Sequence of chain 1.A:
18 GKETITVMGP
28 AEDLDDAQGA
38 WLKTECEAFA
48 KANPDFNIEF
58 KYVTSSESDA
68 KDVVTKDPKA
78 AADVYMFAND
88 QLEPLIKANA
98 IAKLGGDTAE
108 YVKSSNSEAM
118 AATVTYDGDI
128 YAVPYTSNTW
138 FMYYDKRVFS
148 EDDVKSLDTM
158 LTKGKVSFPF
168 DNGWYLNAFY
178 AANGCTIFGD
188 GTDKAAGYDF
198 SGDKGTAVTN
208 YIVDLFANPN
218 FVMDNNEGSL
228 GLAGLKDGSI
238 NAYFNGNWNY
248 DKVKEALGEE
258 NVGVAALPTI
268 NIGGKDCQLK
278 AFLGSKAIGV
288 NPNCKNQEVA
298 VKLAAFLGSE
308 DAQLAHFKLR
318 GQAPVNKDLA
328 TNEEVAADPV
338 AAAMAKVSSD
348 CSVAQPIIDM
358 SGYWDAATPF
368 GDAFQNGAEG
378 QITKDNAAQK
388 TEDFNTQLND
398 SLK

The small molecule below binds the protein below.
Small molecule (SMILES): OC[C@H]1O[C@H](O[C@H]2[C@H](O)[C@@H](O)[C@@H](O[C@H]3[C@H](O)[C@@H](O)[C@@H](O)O[C@@H]3CO)O[C@@H]2CO)[C@H](O)[C@@H](O)[C@@H]1O

Binding-site contacts:
Ligand atom O4 contacts residue SER65 of chain 1.A at 3.7 Å.
Ligand atom C3 contacts residue LYS283 of chain 1.A at 3.8 Å.
Ligand atom O2 contacts residue ASP87 of chain 1.A at 2.6 Å (salt-bridge).
Ligand atom C4 contacts residue TRP245 of chain 1.A at 3.8 Å (hydrophobic).
Ligand atom O3 contacts residue LYS283 of chain 1.A at 2.8 Å (salt-bridge).
Ligand atom C6 contacts residue TRP245 of chain 1.A at 3.9 Å (hydrophobic).
Ligand atom O2 contacts residue LYS283 of chain 1.A at 3.1 Å (salt-bridge).
Ligand atom C5 contacts residue SER65 of chain 1.A at 3.8 Å.
Ligand atom O5 contacts residue TRP245 of chain 1.A at 3.6 Å.
Ligand atom O2 contacts residue GLN88 of chain 1.A at 3.9 Å.
Ligand atom C1 contacts residue TRP245 of chain 1.A at 3.5 Å (hydrophobic).
Ligand atom O6 contacts residue ASN169 of chain 1.A at 2.7 Å (h-bond).
Ligand atom C3 contacts residue GLU64 of chain 1.A at 3.5 Å.
Ligand atom O3 contacts residue ASP87 of chain 1.A at 2.6 Å (salt-bridge).
Ligand atom C2 contacts residue ASP87 of chain 1.A at 3.3 Å.
Ligand atom C2 contacts residue ASN135 of chain 1.A at 3.5 Å.
Ligand atom O2 contacts residue GLU64 of chain 1.A at 2.6 Å (salt-bridge).
Ligand atom O3 contacts residue ASN135 of chain 1.A at 2.8 Å (h-bond).
Ligand atom C3 contacts residue ASN135 of chain 1.A at 3.9 Å.
Ligand atom C1 contacts residue TRP171 of chain 1.A at 3.9 Å (hydrophobic).
Ligand atom O3 contacts residue GLN88 of chain 1.A at 3.1 Å (h-bond).
Ligand atom C2 contacts residue LYS283 of chain 1.A at 3.8 Å.
Ligand atom O1 contacts residue SER63 of chain 1.A at 2.7 Å (h-bond).
Ligand atom O3 contacts residue GLU64 of chain 1.A at 3.8 Å.
Ligand atom O3 contacts residue TRP245 of chain 1.A at 3.6 Å.
Ligand atom C1 contacts residue SER63 of chain 1.A at 3.8 Å.
Ligand atom O2 contacts residue ALA85 of chain 1.A at 3.3 Å.
Ligand atom O3 contacts residue ALA85 of chain 1.A at 3.5 Å.
Ligand atom C5 contacts residue SER63 of chain 1.A at 3.5 Å.
Ligand atom C2 contacts residue GLU64 of chain 1.A at 3.5 Å.
Ligand atom O2 contacts residue TRP245 of chain 1.A at 3.9 Å.
Ligand atom C2 contacts residue TRP171 of chain 1.A at 3.7 Å (hydrophobic).
Ligand atom O2 contacts residue ASN135 of chain 1.A at 2.6 Å (h-bond).
Ligand atom O6 contacts residue GLU224 of chain 1.A at 3.6 Å (salt-bridge).
Ligand atom O1 contacts residue GLU64 of chain 1.A at 3.5 Å (salt-bridge).
Ligand atom O5 contacts residue TRP171 of chain 1.A at 3.4 Å.
Ligand atom C3 contacts residue ASP87 of chain 1.A at 3.6 Å.
Ligand atom O5 contacts residue SER63 of chain 1.A at 3.9 Å.
Ligand atom C2 contacts residue TRP245 of chain 1.A at 3.6 Å (hydrophobic).
Ligand atom C6 contacts residue ASN169 of chain 1.A at 3.5 Å.